Sequence of chain 1.A:
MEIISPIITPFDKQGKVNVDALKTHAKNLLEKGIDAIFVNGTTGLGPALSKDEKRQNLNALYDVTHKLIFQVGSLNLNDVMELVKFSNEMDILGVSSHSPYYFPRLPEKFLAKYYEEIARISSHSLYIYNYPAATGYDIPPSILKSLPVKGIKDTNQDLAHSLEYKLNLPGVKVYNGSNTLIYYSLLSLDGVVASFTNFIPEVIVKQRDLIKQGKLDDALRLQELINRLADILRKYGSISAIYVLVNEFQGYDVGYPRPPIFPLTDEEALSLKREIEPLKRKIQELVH

The protein below binds the small molecule below.
Small molecule (SMILES): CC(=O)C(=O)O

Binding-site contacts:
Ligand atom O contacts residue TYR129 of chain 1.A at 4.0 Å.
Ligand atom C contacts residue LYS153 of chain 1.A at 2.1 Å.
Ligand atom O contacts residue GLY41 of chain 1.A at 4.5 Å.
Ligand atom OXT contacts residue PRO6 of chain 1.A at 3.8 Å.
Ligand atom CB contacts residue GLY177 of chain 1.A at 3.6 Å.
Ligand atom CB contacts residue VAL193 of chain 1.A at 3.5 Å (hydrophobic).
Ligand atom OXT contacts residue LYS153 of chain 1.A at 2.5 Å (salt-bridge).
Ligand atom CB contacts residue TYR129 of chain 1.A at 4.4 Å (hydrophobic).
Ligand atom OXT contacts residue TYR129 of chain 1.A at 3.1 Å (h-bond).
Ligand atom CA contacts residue PRO6 of chain 1.A at 3.9 Å (hydrophobic).
Ligand atom CA contacts residue LYS153 of chain 1.A at 1.3 Å.
Ligand atom OXT contacts residue THR43 of chain 1.A at 4.0 Å.
Ligand atom CA contacts residue TYR129 of chain 1.A at 3.5 Å (hydrophobic).
Ligand atom O contacts residue PRO6 of chain 1.A at 3.5 Å.
Ligand atom CB contacts residue PRO6 of chain 1.A at 4.0 Å (hydrophobic).
Ligand atom C contacts residue GLY41 of chain 1.A at 4.4 Å.
Ligand atom OXT contacts residue PHE38 of chain 1.A at 3.5 Å.
Ligand atom CA contacts residue VAL193 of chain 1.A at 4.1 Å (hydrophobic).
Ligand atom OXT contacts residue GLY41 of chain 1.A at 3.3 Å.
Ligand atom C contacts residue THR42 of chain 1.A at 3.6 Å.
Ligand atom CB contacts residue LYS153 of chain 1.A at 2.5 Å.
Ligand atom OXT contacts residue THR42 of chain 1.A at 2.9 Å (h-bond).
Ligand atom O contacts residue LYS153 of chain 1.A at 3.4 Å (salt-bridge).
Ligand atom C contacts residue PHE38 of chain 1.A at 4.4 Å (hydrophobic).
Ligand atom O contacts residue THR42 of chain 1.A at 3.6 Å.
Ligand atom C contacts residue TYR129 of chain 1.A at 3.3 Å (hydrophobic).
Ligand atom C contacts residue PRO6 of chain 1.A at 3.5 Å (hydrophobic).
Ligand atom O contacts residue THR43 of chain 1.A at 2.9 Å (h-bond).
Ligand atom C contacts residue THR43 of chain 1.A at 3.9 Å.